Sequence of chain 25.A:
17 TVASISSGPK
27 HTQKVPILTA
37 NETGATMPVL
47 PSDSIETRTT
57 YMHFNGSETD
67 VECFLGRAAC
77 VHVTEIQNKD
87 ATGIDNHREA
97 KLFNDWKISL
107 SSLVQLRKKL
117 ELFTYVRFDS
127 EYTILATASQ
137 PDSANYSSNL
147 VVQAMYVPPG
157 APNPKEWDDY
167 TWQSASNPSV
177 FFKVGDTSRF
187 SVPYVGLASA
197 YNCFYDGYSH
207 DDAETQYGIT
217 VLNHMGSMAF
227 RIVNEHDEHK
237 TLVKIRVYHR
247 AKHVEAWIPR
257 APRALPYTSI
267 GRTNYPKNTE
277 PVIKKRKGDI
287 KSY

The protein below binds the small molecule below.
Small molecule (SMILES): Cc1cc(CCCCCCCOc2ccc(C3=N[C@@H](C)CO3)cc2)on1

Sequence of chain 25.C:
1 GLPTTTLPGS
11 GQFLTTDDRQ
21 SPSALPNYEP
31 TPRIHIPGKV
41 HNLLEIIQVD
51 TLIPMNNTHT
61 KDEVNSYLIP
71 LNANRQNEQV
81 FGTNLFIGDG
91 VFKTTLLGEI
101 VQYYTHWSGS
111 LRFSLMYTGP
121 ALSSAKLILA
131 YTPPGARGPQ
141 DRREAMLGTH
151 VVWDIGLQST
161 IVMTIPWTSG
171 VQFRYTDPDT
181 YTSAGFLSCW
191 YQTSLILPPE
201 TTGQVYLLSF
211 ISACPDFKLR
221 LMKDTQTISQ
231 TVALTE

Binding-site contacts:
Ligand atom C2C contacts residue VAL188 of chain 25.A at 3.2 Å (hydrophobic).
Ligand atom O1B contacts residue TYR128 of chain 25.A at 3.9 Å.
Ligand atom C7C contacts residue TYR197 of chain 25.A at 3.8 Å (hydrophobic).
Ligand atom C3B contacts residue MET221 of chain 25.A at 4.0 Å (hydrophobic).
Ligand atom O1 contacts residue VAL188 of chain 25.A at 3.8 Å.
Ligand atom C5B contacts residue TYR197 of chain 25.A at 3.7 Å (hydrophobic).
Ligand atom C3 contacts residue PRO174 of chain 25.A at 3.8 Å (hydrophobic).
Ligand atom O1 contacts residue TYR152 of chain 25.A at 3.9 Å.
Ligand atom C4C contacts residue ILE104 of chain 25.A at 3.7 Å (hydrophobic).
Ligand atom N2 contacts residue PHE186 of chain 25.A at 3.7 Å.
Ligand atom C6C contacts residue VAL191 of chain 25.A at 3.2 Å (hydrophobic).
Ligand atom C6B contacts residue TYR197 of chain 25.A at 3.6 Å (hydrophobic).
Ligand atom N2 contacts residue ALA24 of chain 25.C at 3.4 Å.
Ligand atom C1B contacts residue MET221 of chain 25.A at 4.0 Å (hydrophobic).
Ligand atom C5 contacts residue PHE186 of chain 25.A at 3.5 Å (hydrophobic).
Ligand atom C5 contacts residue TYR152 of chain 25.A at 3.8 Å (hydrophobic).
Ligand atom C2B contacts residue MET221 of chain 25.A at 3.6 Å (hydrophobic).
Ligand atom C4 contacts residue MET224 of chain 25.A at 3.8 Å (hydrophobic).
Ligand atom C6C contacts residue MET221 of chain 25.A at 3.7 Å (hydrophobic).
Ligand atom C3 contacts residue PHE186 of chain 25.A at 3.8 Å (hydrophobic).
Ligand atom O1B contacts residue ILE104 of chain 25.A at 3.8 Å.
Ligand atom O1 contacts residue PHE186 of chain 25.A at 3.5 Å.
Ligand atom O1B contacts residue MET221 of chain 25.A at 3.4 Å.
Ligand atom C4C contacts residue TYR152 of chain 25.A at 3.8 Å (hydrophobic).
Ligand atom C4 contacts residue TYR152 of chain 25.A at 3.9 Å (hydrophobic).
Ligand atom C1C contacts residue TYR152 of chain 25.A at 4.0 Å (hydrophobic).
Ligand atom O1 contacts residue ALA24 of chain 25.C at 3.6 Å.
Ligand atom C5B contacts residue LEU106 of chain 25.A at 3.7 Å (hydrophobic).
Ligand atom C3C contacts residue TYR128 of chain 25.A at 3.9 Å (hydrophobic).
Ligand atom C31 contacts residue VAL176 of chain 25.A at 3.3 Å (hydrophobic).
Ligand atom C31 contacts residue SER175 of chain 25.A at 3.6 Å.
Ligand atom CM1 contacts residue SER107 of chain 25.A at 3.6 Å.
Ligand atom N2 contacts residue PRO174 of chain 25.A at 3.9 Å.
Ligand atom C5C contacts residue ILE104 of chain 25.A at 3.5 Å (hydrophobic).
Ligand atom C31 contacts residue PRO174 of chain 25.A at 3.4 Å (hydrophobic).
Ligand atom C31 contacts residue ALA150 of chain 25.A at 3.5 Å (hydrophobic).
Ligand atom C7C contacts residue TYR128 of chain 25.A at 3.6 Å (hydrophobic).
Ligand atom C5C contacts residue TYR128 of chain 25.A at 3.5 Å (hydrophobic).
Ligand atom C3C contacts residue VAL188 of chain 25.A at 3.3 Å (hydrophobic).
Ligand atom C4 contacts residue PHE186 of chain 25.A at 3.6 Å (hydrophobic).